The small molecule below binds the protein below.
Small molecule (SMILES): CC(=O)N[C@H]1[C@H](O[C@H]2[C@H](O)[C@@H](NC(C)=O)CO[C@@H]2CO)O[C@H](CO)[C@@H](O[C@@H]2O[C@H](CO)[C@@H](O)[C@H](O)[C@@H]2O)[C@@H]1O

Binding-site contacts:
Ligand atom C7 contacts residue VAL215 of chain 1.A at 4.0 Å (hydrophobic).
Ligand atom C6 contacts residue SER208 of chain 1.A at 3.8 Å.
Ligand atom C8 contacts residue GLN217 of chain 1.A at 4.5 Å.
Ligand atom C1 contacts residue ASN205 of chain 1.A at 1.4 Å.
Ligand atom O6 contacts residue LEU212 of chain 1.A at 4.2 Å.
Ligand atom O6 contacts residue SER208 of chain 1.A at 4.1 Å.
Ligand atom C4 contacts residue ASN205 of chain 1.A at 4.2 Å.
Ligand atom C3 contacts residue GLN217 of chain 1.A at 4.3 Å.
Ligand atom O5 contacts residue SER208 of chain 1.A at 3.3 Å (h-bond).
Ligand atom C6 contacts residue LEU210 of chain 1.A at 4.3 Å (hydrophobic).
Ligand atom C7 contacts residue ALA214 of chain 1.A at 4.1 Å (hydrophobic).
Ligand atom O7 contacts residue MET213 of chain 1.A at 4.2 Å.
Ligand atom C5 contacts residue SER208 of chain 1.A at 3.9 Å.
Ligand atom O6 contacts residue LEU210 of chain 1.A at 3.8 Å.
Ligand atom C3 contacts residue ASN205 of chain 1.A at 3.7 Å.
Ligand atom C8 contacts residue ASN205 of chain 1.A at 4.4 Å.
Ligand atom O6 contacts residue GLN217 of chain 1.A at 4.5 Å.
Ligand atom O5 contacts residue ASN205 of chain 1.A at 2.4 Å (h-bond).
Ligand atom C8 contacts residue ALA214 of chain 1.A at 4.0 Å (hydrophobic).
Ligand atom C7 contacts residue GLN217 of chain 1.A at 4.0 Å.
Ligand atom N2 contacts residue ASN205 of chain 1.A at 2.9 Å (h-bond).
Ligand atom C1 contacts residue SER208 of chain 1.A at 4.0 Å.
Ligand atom C6 contacts residue TRP220 of chain 1.A at 3.8 Å (hydrophobic).
Ligand atom O7 contacts residue VAL215 of chain 1.A at 2.9 Å (h-bond).
Ligand atom O6 contacts residue TRP220 of chain 1.A at 3.5 Å.
Ligand atom C7 contacts residue ASN205 of chain 1.A at 3.2 Å.
Ligand atom O7 contacts residue GLN217 of chain 1.A at 4.2 Å.
Ligand atom C5 contacts residue ASN205 of chain 1.A at 3.6 Å.
Ligand atom O7 contacts residue ALA214 of chain 1.A at 3.3 Å.
Ligand atom O3 contacts residue GLN217 of chain 1.A at 3.1 Å (h-bond).
Ligand atom O7 contacts residue ASN205 of chain 1.A at 3.2 Å (h-bond).
Ligand atom N2 contacts residue GLN217 of chain 1.A at 4.2 Å.
Ligand atom C2 contacts residue ASN205 of chain 1.A at 2.3 Å.
Ligand atom C8 contacts residue VAL215 of chain 1.A at 4.1 Å (hydrophobic).

Sequence of chain 1.A:
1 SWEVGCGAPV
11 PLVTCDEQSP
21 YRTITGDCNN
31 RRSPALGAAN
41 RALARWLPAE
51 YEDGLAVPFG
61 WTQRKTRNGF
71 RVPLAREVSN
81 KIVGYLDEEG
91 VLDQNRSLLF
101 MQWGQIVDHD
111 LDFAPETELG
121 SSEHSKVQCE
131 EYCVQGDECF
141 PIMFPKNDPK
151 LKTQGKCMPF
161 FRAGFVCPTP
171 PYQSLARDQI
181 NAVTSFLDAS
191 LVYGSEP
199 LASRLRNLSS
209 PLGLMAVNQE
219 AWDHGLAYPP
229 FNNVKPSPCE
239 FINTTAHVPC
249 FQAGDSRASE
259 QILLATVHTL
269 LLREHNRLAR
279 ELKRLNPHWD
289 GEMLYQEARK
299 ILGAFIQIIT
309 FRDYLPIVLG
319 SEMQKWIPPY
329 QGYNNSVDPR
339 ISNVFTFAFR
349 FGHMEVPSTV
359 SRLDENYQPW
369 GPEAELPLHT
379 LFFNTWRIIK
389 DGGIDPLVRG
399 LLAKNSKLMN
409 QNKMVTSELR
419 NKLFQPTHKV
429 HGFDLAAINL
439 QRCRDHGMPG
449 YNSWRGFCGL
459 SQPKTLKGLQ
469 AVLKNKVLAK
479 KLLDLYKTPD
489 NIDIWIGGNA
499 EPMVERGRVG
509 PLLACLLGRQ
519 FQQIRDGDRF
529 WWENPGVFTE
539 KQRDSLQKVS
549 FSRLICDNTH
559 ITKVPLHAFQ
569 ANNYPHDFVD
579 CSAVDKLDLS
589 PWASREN